Sequence of chain 1.A:
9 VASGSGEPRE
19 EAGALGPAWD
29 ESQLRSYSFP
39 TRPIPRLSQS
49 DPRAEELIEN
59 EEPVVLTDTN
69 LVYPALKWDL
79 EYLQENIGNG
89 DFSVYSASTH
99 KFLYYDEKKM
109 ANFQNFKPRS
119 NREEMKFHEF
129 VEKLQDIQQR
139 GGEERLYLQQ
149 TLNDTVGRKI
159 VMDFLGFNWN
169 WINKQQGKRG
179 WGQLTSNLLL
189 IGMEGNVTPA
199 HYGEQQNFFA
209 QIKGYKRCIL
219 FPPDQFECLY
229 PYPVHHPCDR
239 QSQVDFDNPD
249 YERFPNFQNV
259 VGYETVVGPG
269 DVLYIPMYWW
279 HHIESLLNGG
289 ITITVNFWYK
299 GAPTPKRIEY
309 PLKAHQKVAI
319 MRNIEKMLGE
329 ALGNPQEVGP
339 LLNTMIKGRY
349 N

Binding-site contacts:
Ligand atom C4 contacts residue LEU188 of chain 1.A at 4.0 Å (hydrophobic).
Ligand atom O2 contacts residue HIS199 of chain 1.A at 4.2 Å.
Ligand atom C5 contacts residue ILE281 of chain 1.A at 3.8 Å (hydrophobic).
Ligand atom O2 contacts residue ASN205 of chain 1.A at 3.2 Å (h-bond).
Ligand atom C1 contacts residue ZN1 of chain 1.C at 2.9 Å.
Ligand atom C2 contacts residue ILE281 of chain 1.A at 4.0 Å (hydrophobic).
Ligand atom C1 contacts residue TRP296 of chain 1.A at 3.6 Å (hydrophobic).
Ligand atom O4 contacts residue LEU188 of chain 1.A at 4.0 Å.
Ligand atom C5 contacts residue THR196 of chain 1.A at 3.6 Å.
Ligand atom O4 contacts residue LYS214 of chain 1.A at 3.0 Å (salt-bridge).
Ligand atom O5 contacts residue HIS279 of chain 1.A at 3.8 Å.
Ligand atom C4 contacts residue ILE281 of chain 1.A at 4.0 Å (hydrophobic).
Ligand atom O2 contacts residue ZN1 of chain 1.C at 2.2 Å.
Ligand atom O2 contacts residue TRP296 of chain 1.A at 3.2 Å.
Ligand atom C1 contacts residue ASN205 of chain 1.A at 3.5 Å.
Ligand atom C3 contacts residue ILE281 of chain 1.A at 3.7 Å (hydrophobic).
Ligand atom O5 contacts residue ZN1 of chain 1.C at 2.2 Å.
Ligand atom O1 contacts residue ASN294 of chain 1.A at 3.1 Å (h-bond).
Ligand atom O3 contacts residue THR196 of chain 1.A at 2.7 Å (h-bond).
Ligand atom C2 contacts residue HIS199 of chain 1.A at 4.1 Å.
Ligand atom O3 contacts residue LYS214 of chain 1.A at 3.9 Å.
Ligand atom C4 contacts residue THR196 of chain 1.A at 3.8 Å.
Ligand atom C5 contacts residue LYS214 of chain 1.A at 3.9 Å.
Ligand atom O1 contacts residue PHE207 of chain 1.A at 3.8 Å.
Ligand atom C3 contacts residue PHE207 of chain 1.A at 3.8 Å (hydrophobic).
Ligand atom C5 contacts residue TYR145 of chain 1.A at 3.4 Å (hydrophobic).
Ligand atom O3 contacts residue ILE281 of chain 1.A at 3.7 Å.
Ligand atom C1 contacts residue HIS279 of chain 1.A at 4.1 Å.
Ligand atom O5 contacts residue HIS199 of chain 1.A at 2.9 Å (h-bond).
Ligand atom C1 contacts residue ASN294 of chain 1.A at 4.0 Å.
Ligand atom O1 contacts residue ASN205 of chain 1.A at 3.0 Å (h-bond).
Ligand atom C5 contacts residue LEU188 of chain 1.A at 4.0 Å (hydrophobic).
Ligand atom O2 contacts residue HIS279 of chain 1.A at 3.4 Å (h-bond).
Ligand atom O4 contacts residue PHE207 of chain 1.A at 3.3 Å.
Ligand atom C2 contacts residue ZN1 of chain 1.C at 2.9 Å.
Ligand atom O3 contacts residue TYR145 of chain 1.A at 2.6 Å (h-bond).
Ligand atom O4 contacts residue TYR145 of chain 1.A at 3.5 Å (h-bond).
Ligand atom O1 contacts residue ZN1 of chain 1.C at 4.1 Å.
Ligand atom O4 contacts residue ILE281 of chain 1.A at 3.5 Å.
Ligand atom O1 contacts residue TRP296 of chain 1.A at 3.8 Å.

A protein and the small-molecule ligand that binds it are described below.
Small molecule (SMILES): O=C(O)CCC(=O)C(=O)O